Sequence of chain 1.B:
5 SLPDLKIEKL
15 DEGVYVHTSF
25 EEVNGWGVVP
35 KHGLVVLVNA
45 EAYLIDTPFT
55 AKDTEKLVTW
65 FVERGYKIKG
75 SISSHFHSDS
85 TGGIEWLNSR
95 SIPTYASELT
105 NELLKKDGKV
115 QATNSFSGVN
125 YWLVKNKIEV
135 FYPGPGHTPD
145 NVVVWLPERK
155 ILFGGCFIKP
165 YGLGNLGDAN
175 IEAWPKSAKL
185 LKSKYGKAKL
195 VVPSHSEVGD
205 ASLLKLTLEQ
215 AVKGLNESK

A small-molecule ligand and the protein it binds are described below.
Small molecule (SMILES): O=C(O)[C@H]1CS[C@@H]2CS[C@@H](CS)N12

Binding-site contacts:
Ligand atom SAC contacts residue ASP83 of chain 1.B at 3.7 Å.
Ligand atom O contacts residue CYS160 of chain 1.B at 3.4 Å.
Ligand atom CB contacts residue HIS199 of chain 1.B at 3.7 Å.
Ligand atom CAJ contacts residue ZN1 of chain 1.J at 3.7 Å.
Ligand atom CAD contacts residue ZN1 of chain 1.I at 3.2 Å.
Ligand atom CAM contacts residue ZN1 of chain 1.I at 3.6 Å.
Ligand atom SAC contacts residue HIS141 of chain 1.B at 3.5 Å (h-bond).
Ligand atom SAG contacts residue ASN169 of chain 1.B at 3.7 Å.
Ligand atom C contacts residue HIS199 of chain 1.B at 4.0 Å.
Ligand atom SAC contacts residue CYS160 of chain 1.B at 3.4 Å (h-bond).
Ligand atom OXT contacts residue ASN169 of chain 1.B at 3.3 Å (h-bond).
Ligand atom CA contacts residue ASN169 of chain 1.B at 4.0 Å.
Ligand atom O contacts residue ZN1 of chain 1.J at 3.7 Å.
Ligand atom CAM contacts residue HIS199 of chain 1.B at 3.9 Å.
Ligand atom O contacts residue LYS163 of chain 1.B at 3.1 Å (salt-bridge).
Ligand atom N contacts residue HIS199 of chain 1.B at 3.8 Å.
Ligand atom OXT contacts residue LEU167 of chain 1.B at 3.5 Å (h-bond).
Ligand atom N contacts residue ZN1 of chain 1.I at 2.8 Å.
Ligand atom CA contacts residue ZN1 of chain 1.I at 3.4 Å.
Ligand atom O contacts residue ZN1 of chain 1.I at 2.1 Å.
Ligand atom CAM contacts residue ASP83 of chain 1.B at 3.4 Å.
Ligand atom CB contacts residue ZN1 of chain 1.I at 3.9 Å.
Ligand atom SAH contacts residue VAL33 of chain 1.B at 4.0 Å.
Ligand atom C contacts residue ZN1 of chain 1.I at 3.1 Å.
Ligand atom SAC contacts residue ZN1 of chain 1.I at 2.1 Å.
Ligand atom OXT contacts residue LYS163 of chain 1.B at 2.5 Å (salt-bridge).
Ligand atom CAD contacts residue HIS81 of chain 1.B at 3.5 Å.
Ligand atom CAJ contacts residue ZN1 of chain 1.I at 3.4 Å.
Ligand atom OXT contacts residue GLY168 of chain 1.B at 3.7 Å.
Ligand atom SAC contacts residue HIS79 of chain 1.B at 3.5 Å (h-bond).
Ligand atom O contacts residue HIS141 of chain 1.B at 2.9 Å.
Ligand atom C contacts residue HIS141 of chain 1.B at 3.2 Å.
Ligand atom SAC contacts residue ZN1 of chain 1.J at 1.9 Å.
Ligand atom CAD contacts residue ZN1 of chain 1.J at 3.1 Å.
Ligand atom O contacts residue HIS199 of chain 1.B at 3.4 Å (h-bond).
Ligand atom CAF contacts residue ASP83 of chain 1.B at 3.8 Å.
Ligand atom OXT contacts residue HIS141 of chain 1.B at 3.5 Å.
Ligand atom C contacts residue LYS163 of chain 1.B at 3.1 Å.
Ligand atom CAD contacts residue ASP83 of chain 1.B at 3.4 Å.
Ligand atom SAC contacts residue HIS81 of chain 1.B at 3.2 Å (h-bond).